Sequence of chain 1.B:
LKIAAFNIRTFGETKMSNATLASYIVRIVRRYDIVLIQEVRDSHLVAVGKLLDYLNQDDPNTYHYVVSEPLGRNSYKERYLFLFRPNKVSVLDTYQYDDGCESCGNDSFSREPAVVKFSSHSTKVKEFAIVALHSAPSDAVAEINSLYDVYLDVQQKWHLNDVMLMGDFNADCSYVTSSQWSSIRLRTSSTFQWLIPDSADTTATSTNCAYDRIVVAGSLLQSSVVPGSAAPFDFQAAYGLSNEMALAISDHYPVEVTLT

This small molecule binds to this protein.
Small molecule (SMILES): CC(=O)N[C@H]1[C@H](O[C@H]2[C@H](O)[C@@H](NC(C)=O)CO[C@@H]2CO)O[C@H](CO)[C@@H](O)[C@@H]1O

Binding-site contacts:
Ligand atom O7 contacts residue MET245 of chain 1.B at 3.9 Å.
Ligand atom C6 contacts residue ALA248 of chain 1.B at 3.8 Å (hydrophobic).
Ligand atom C8 contacts residue GLU244 of chain 1.B at 3.7 Å.
Ligand atom C7 contacts residue ASN18 of chain 1.B at 3.6 Å.
Ligand atom C3 contacts residue ASN18 of chain 1.B at 3.8 Å.
Ligand atom C2 contacts residue ASN18 of chain 1.B at 2.4 Å.
Ligand atom O6 contacts residue ALA248 of chain 1.B at 3.5 Å.
Ligand atom O5 contacts residue LEU21 of chain 1.B at 3.8 Å.
Ligand atom C4 contacts residue ASN18 of chain 1.B at 4.2 Å.
Ligand atom C8 contacts residue MET245 of chain 1.B at 3.4 Å (hydrophobic).
Ligand atom O5 contacts residue ASN18 of chain 1.B at 2.3 Å (h-bond).
Ligand atom O7 contacts residue ASN18 of chain 1.B at 3.8 Å.
Ligand atom N2 contacts residue ASN18 of chain 1.B at 3.0 Å (h-bond).
Ligand atom C1 contacts residue LEU21 of chain 1.B at 4.3 Å (hydrophobic).
Ligand atom C7 contacts residue MET245 of chain 1.B at 4.5 Å (hydrophobic).
Ligand atom C1 contacts residue ASN18 of chain 1.B at 1.4 Å.
Ligand atom C5 contacts residue ASN18 of chain 1.B at 3.6 Å.
Ligand atom C6 contacts residue MET245 of chain 1.B at 4.2 Å (hydrophobic).